Sequence of chain 51.C:
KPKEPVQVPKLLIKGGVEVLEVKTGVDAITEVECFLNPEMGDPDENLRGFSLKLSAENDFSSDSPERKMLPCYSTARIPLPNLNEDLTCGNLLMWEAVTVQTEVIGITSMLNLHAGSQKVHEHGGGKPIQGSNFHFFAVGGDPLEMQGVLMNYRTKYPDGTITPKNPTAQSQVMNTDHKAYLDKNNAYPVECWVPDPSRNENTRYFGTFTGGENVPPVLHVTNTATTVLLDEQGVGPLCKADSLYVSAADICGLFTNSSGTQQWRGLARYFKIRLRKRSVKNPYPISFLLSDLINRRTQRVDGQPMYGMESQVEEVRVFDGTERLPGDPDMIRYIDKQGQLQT

This small molecule binds to this protein.
Small molecule (SMILES): CC(=O)N[C@H]1[C@H]([C@H](O)[C@H](O)CO)O[C@@](O[C@H](CO)[C@@H](O)[C@@H]2O[C@@H](C(=O)O)C[C@H](O)[C@H]2NC(C)=O)(C(=O)O)C[C@@H]1O

Sequence of chain 51.E:
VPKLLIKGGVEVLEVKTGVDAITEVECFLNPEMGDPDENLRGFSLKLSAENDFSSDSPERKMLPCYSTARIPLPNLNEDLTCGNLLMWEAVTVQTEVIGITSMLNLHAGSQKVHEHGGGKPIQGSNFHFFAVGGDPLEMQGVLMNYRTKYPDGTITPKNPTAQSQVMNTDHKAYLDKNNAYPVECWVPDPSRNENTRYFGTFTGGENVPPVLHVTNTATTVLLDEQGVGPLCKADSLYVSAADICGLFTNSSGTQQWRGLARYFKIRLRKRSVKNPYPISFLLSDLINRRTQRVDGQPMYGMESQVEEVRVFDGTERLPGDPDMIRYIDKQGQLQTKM

Binding-site contacts:
Ligand atom O1A contacts residue THR276 of chain 51.D at 2.6 Å (h-bond).
Ligand atom N5 contacts residue GLN278 of chain 51.D at 3.9 Å.
Ligand atom C11 contacts residue PHE65 of chain 51.D at 3.8 Å (hydrophobic).
Ligand atom C11 contacts residue THR276 of chain 51.D at 3.4 Å.
Ligand atom O1B contacts residue SER274 of chain 51.D at 2.4 Å (h-bond).
Ligand atom O1A contacts residue ASN272 of chain 51.D at 3.6 Å (h-bond).
Ligand atom O1B contacts residue LYS68 of chain 51.D at 3.6 Å.
Ligand atom C5 contacts residue LYS68 of chain 51.D at 3.7 Å.
Ligand atom C1 contacts residue THR276 of chain 51.D at 3.4 Å.
Ligand atom C6 contacts residue ASN272 of chain 51.D at 3.7 Å.
Ligand atom N5 contacts residue LYS68 of chain 51.D at 2.9 Å (salt-bridge).
Ligand atom C11 contacts residue GLN278 of chain 51.D at 3.5 Å.
Ligand atom O9 contacts residue LYS68 of chain 51.D at 2.8 Å (salt-bridge).
Ligand atom N5 contacts residue PHE75 of chain 51.E at 3.8 Å.
Ligand atom C6 contacts residue LYS68 of chain 51.D at 3.8 Å.
Ligand atom C11 contacts residue PHE75 of chain 51.E at 1.8 Å (hydrophobic).
Ligand atom O9 contacts residue LEU67 of chain 51.D at 3.2 Å.
Ligand atom C11 contacts residue LYS68 of chain 51.D at 3.7 Å.
Ligand atom C11 contacts residue ASN272 of chain 51.D at 3.6 Å.
Ligand atom O8 contacts residue ASN272 of chain 51.D at 3.4 Å (h-bond).
Ligand atom C7 contacts residue GLN278 of chain 51.D at 3.8 Å.
Ligand atom C10 contacts residue LEU62 of chain 51.D at 3.5 Å (hydrophobic).
Ligand atom O7 contacts residue LEU62 of chain 51.D at 3.5 Å.
Ligand atom O8 contacts residue THR276 of chain 51.D at 3.8 Å.
Ligand atom O1A contacts residue SER274 of chain 51.D at 3.8 Å.
Ligand atom O8 contacts residue LYS68 of chain 51.D at 3.5 Å.
Ligand atom O10 contacts residue PHE75 of chain 51.E at 2.6 Å.
Ligand atom O8 contacts residue GLN278 of chain 51.D at 3.5 Å (h-bond).
Ligand atom C11 contacts residue LEU62 of chain 51.D at 3.9 Å (hydrophobic).
Ligand atom O1B contacts residue THR276 of chain 51.D at 3.5 Å (h-bond).
Ligand atom C11 contacts residue PHE270 of chain 51.D at 3.9 Å (hydrophobic).
Ligand atom C10 contacts residue LYS68 of chain 51.D at 3.8 Å.
Ligand atom C10 contacts residue PHE75 of chain 51.E at 2.7 Å (hydrophobic).
Ligand atom C1 contacts residue SER274 of chain 51.D at 3.4 Å.
Ligand atom C8 contacts residue GLN278 of chain 51.D at 3.7 Å.
Ligand atom O10 contacts residue LEU62 of chain 51.D at 3.1 Å.
Ligand atom C11 contacts residue HIS138 of chain 51.C at 3.3 Å.
Ligand atom N5 contacts residue ASN272 of chain 51.D at 3.3 Å (h-bond).
Ligand atom C9 contacts residue LYS68 of chain 51.D at 3.8 Å.
Ligand atom C9 contacts residue GLN278 of chain 51.D at 3.2 Å.

Sequence of chain 51.D:
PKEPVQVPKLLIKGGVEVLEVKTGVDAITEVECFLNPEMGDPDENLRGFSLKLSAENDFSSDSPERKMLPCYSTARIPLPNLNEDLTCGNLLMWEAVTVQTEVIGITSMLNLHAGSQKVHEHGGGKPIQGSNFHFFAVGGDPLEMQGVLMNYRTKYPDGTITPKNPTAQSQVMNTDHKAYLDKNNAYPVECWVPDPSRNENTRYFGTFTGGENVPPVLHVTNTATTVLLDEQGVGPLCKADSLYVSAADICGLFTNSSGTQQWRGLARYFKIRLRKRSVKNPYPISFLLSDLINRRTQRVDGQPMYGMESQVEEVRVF